Binding-site contacts:
Ligand atom N contacts residue ZN1 of chain 1.P at 2.0 Å.
Ligand atom C7 contacts residue HIS189 of chain 1.C at 3.6 Å.
Ligand atom C13 contacts residue GLU170 of chain 1.C at 3.8 Å.
Ligand atom O contacts residue TYR133 of chain 1.C at 3.4 Å (h-bond).
Ligand atom N3 contacts residue ZN1 of chain 1.P at 2.9 Å.
Ligand atom N1 contacts residue TYR178 of chain 1.C at 3.8 Å.
Ligand atom N contacts residue HIS189 of chain 1.C at 3.2 Å (h-bond).
Ligand atom C15 contacts residue ASP192 of chain 1.C at 3.3 Å.
Ligand atom C contacts residue PHE186 of chain 1.C at 3.6 Å (hydrophobic).
Ligand atom C15 contacts residue GLU170 of chain 1.C at 3.4 Å.
Ligand atom C7 contacts residue GLU191 of chain 1.C at 3.4 Å.
Ligand atom C contacts residue TRP209 of chain 1.C at 3.6 Å (hydrophobic).
Ligand atom N4 contacts residue ZN1 of chain 1.P at 2.2 Å.
Ligand atom C1 contacts residue TRP209 of chain 1.C at 3.6 Å (hydrophobic).
Ligand atom N contacts residue HIS277 of chain 1.C at 3.4 Å (h-bond).
Ligand atom C7 contacts residue LYS242 of chain 1.C at 3.6 Å.
Ligand atom C12 contacts residue ASP192 of chain 1.C at 3.6 Å.
Ligand atom C6 contacts residue TYR178 of chain 1.C at 3.4 Å (hydrophobic).
Ligand atom C1 contacts residue HIS277 of chain 1.C at 3.5 Å.
Ligand atom N3 contacts residue HIS189 of chain 1.C at 3.4 Å (h-bond).
Ligand atom C5 contacts residue LYS207 of chain 1.C at 3.8 Å.
Ligand atom C2 contacts residue HIS189 of chain 1.C at 3.5 Å.
Ligand atom C13 contacts residue TYR176 of chain 1.C at 3.6 Å (hydrophobic).
Ligand atom C1 contacts residue ZN1 of chain 1.P at 3.0 Å.
Ligand atom C7 contacts residue ZN1 of chain 1.P at 3.4 Å.
Ligand atom C6 contacts residue TYR133 of chain 1.C at 3.6 Å (hydrophobic).
Ligand atom N1 contacts residue TYR133 of chain 1.C at 2.7 Å (h-bond).
Ligand atom C4 contacts residue PHE186 of chain 1.C at 3.7 Å (hydrophobic).
Ligand atom C5 contacts residue PHE186 of chain 1.C at 3.5 Å (hydrophobic).
Ligand atom O contacts residue PHE186 of chain 1.C at 3.3 Å.
Ligand atom N2 contacts residue TYR178 of chain 1.C at 3.7 Å.
Ligand atom C11 contacts residue LYS242 of chain 1.C at 3.1 Å.
Ligand atom N4 contacts residue GLU191 of chain 1.C at 3.2 Å (salt-bridge).
Ligand atom C2 contacts residue ZN1 of chain 1.P at 2.9 Å.
Ligand atom C9 contacts residue TYR178 of chain 1.C at 3.3 Å (hydrophobic).
Ligand atom O contacts residue LYS207 of chain 1.C at 2.8 Å (salt-bridge).
Ligand atom N5 contacts residue ASP192 of chain 1.C at 2.9 Å (salt-bridge).
Ligand atom C5 contacts residue TYR133 of chain 1.C at 3.5 Å (hydrophobic).
Ligand atom C1 contacts residue PHE186 of chain 1.C at 3.8 Å (hydrophobic).
Ligand atom N4 contacts residue HIS189 of chain 1.C at 2.6 Å (h-bond).

Sequence of chain 1.C:
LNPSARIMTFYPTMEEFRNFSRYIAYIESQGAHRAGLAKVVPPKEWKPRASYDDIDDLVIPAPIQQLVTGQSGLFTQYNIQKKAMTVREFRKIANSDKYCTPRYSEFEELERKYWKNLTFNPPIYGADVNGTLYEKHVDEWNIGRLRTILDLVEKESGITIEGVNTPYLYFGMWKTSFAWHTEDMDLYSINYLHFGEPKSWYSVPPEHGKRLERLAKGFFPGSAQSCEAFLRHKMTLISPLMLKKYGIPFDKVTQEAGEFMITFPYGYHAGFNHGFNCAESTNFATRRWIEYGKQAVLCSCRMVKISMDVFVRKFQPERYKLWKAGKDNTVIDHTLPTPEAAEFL

A protein and the small-molecule ligand that binds it are described below.
Small molecule (SMILES): CN1CCC(c2cnn(-c3nccc4c(=O)[nH]cnc34)c2)CC1